A protein and the small-molecule ligand that binds it are described below.
Small molecule (SMILES): CC(=O)N[C@H]1[C@H](O[C@H]2[C@H](O)[C@@H](NC(C)=O)CO[C@@H]2CO)O[C@H](CO)[C@@H](O[C@H]2O[C@H](CO)[C@@H](O)[C@H](O)[C@@H]2O)[C@@H]1O

Sequence of chain 1.A:
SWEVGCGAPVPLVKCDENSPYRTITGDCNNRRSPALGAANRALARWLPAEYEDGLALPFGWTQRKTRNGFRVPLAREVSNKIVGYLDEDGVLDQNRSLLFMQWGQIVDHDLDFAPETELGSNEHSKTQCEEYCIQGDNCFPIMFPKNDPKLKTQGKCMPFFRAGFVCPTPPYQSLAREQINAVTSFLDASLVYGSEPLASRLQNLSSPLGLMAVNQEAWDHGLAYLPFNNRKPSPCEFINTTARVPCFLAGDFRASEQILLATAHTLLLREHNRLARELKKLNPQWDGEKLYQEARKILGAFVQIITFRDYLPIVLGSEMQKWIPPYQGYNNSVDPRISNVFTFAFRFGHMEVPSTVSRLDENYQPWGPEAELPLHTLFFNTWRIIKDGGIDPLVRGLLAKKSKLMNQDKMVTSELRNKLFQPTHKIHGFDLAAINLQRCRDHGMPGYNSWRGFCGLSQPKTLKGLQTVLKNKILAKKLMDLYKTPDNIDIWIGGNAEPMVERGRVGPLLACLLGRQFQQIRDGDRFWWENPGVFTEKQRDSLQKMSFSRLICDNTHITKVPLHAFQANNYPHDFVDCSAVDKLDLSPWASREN

Binding-site contacts:
Ligand atom C4 contacts residue TRP384 of chain 1.A at 4.2 Å (hydrophobic).
Ligand atom C8 contacts residue ASN241 of chain 1.A at 4.3 Å.
Ligand atom O3 contacts residue TRP384 of chain 1.A at 4.5 Å.
Ligand atom C7 contacts residue ASN241 of chain 1.A at 3.1 Å.
Ligand atom C5 contacts residue ASN241 of chain 1.A at 3.6 Å.
Ligand atom C2 contacts residue ASN241 of chain 1.A at 2.3 Å.
Ligand atom C4 contacts residue ASN241 of chain 1.A at 4.1 Å.
Ligand atom N2 contacts residue ASN241 of chain 1.A at 2.8 Å (h-bond).
Ligand atom C1 contacts residue THR243 of chain 1.A at 4.4 Å.
Ligand atom C3 contacts residue ASN241 of chain 1.A at 3.7 Å.
Ligand atom C3 contacts residue TRP384 of chain 1.A at 4.4 Å (hydrophobic).
Ligand atom O6 contacts residue LYS388 of chain 1.A at 3.8 Å.
Ligand atom C2 contacts residue TRP384 of chain 1.A at 3.7 Å (hydrophobic).
Ligand atom O5 contacts residue ALA244 of chain 1.A at 3.3 Å.
Ligand atom O7 contacts residue ASN241 of chain 1.A at 3.2 Å (h-bond).
Ligand atom O7 contacts residue TRP384 of chain 1.A at 3.2 Å.
Ligand atom N2 contacts residue TRP384 of chain 1.A at 4.3 Å.
Ligand atom C5 contacts residue ALA244 of chain 1.A at 4.3 Å (hydrophobic).
Ligand atom C1 contacts residue ASN241 of chain 1.A at 1.4 Å.
Ligand atom C6 contacts residue TRP384 of chain 1.A at 4.2 Å (hydrophobic).
Ligand atom C1 contacts residue ALA244 of chain 1.A at 3.9 Å (hydrophobic).
Ligand atom C7 contacts residue TRP384 of chain 1.A at 4.2 Å (hydrophobic).
Ligand atom O5 contacts residue ASN241 of chain 1.A at 2.3 Å (h-bond).
Ligand atom C6 contacts residue ALA244 of chain 1.A at 4.2 Å (hydrophobic).
Ligand atom O5 contacts residue TRP384 of chain 1.A at 4.0 Å.
Ligand atom C1 contacts residue TRP384 of chain 1.A at 4.3 Å (hydrophobic).
Ligand atom C5 contacts residue TRP384 of chain 1.A at 4.4 Å (hydrophobic).
Ligand atom O6 contacts residue ALA244 of chain 1.A at 3.2 Å.